Binding-site contacts:
Ligand atom OP2 contacts residue G6 of chain 1.W at 3.6 Å (h-bond).
Ligand atom O5' contacts residue G6 of chain 1.W at 4.2 Å.
Ligand atom OP1 contacts residue G6 of chain 1.W at 1.8 Å (h-bond).
Ligand atom P contacts residue G6 of chain 1.W at 2.9 Å.

The protein below binds the small molecule below.
Small molecule (SMILES): O=c1ccn([C@@H]2O[C@H](CO[P](=O)(O)O[C@H]3[C@@H](O)[C@H](n4ccc(=O)[nH]c4=O)O[C@@H]3CO[P](=O)(O)O[C@H]3[C@@H](O)[C@H](n4ccc(=O)[nH]c4=O)O[C@@H]3COP(=O)=O)[C@@H](O)[C@H]2O)c(=O)[nH]1